Sequence of chain 1.C:
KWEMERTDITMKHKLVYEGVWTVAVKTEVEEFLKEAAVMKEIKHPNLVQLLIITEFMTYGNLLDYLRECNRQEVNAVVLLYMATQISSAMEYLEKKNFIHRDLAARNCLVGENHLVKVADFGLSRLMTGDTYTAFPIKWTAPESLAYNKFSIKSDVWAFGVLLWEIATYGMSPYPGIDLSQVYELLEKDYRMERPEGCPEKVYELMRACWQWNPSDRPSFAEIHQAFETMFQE

This small molecule binds to this protein.
Small molecule (SMILES): Cc1nc(Nc2ncc(C(=O)Nc3c(C)cccc3Cl)s2)cc(N2CCN(CCO)CC2)n1

Binding-site contacts:
Ligand atom C1 contacts residue LEU142 of chain 1.C at 3.9 Å (hydrophobic).
Ligand atom C10 contacts residue LYS43 of chain 1.C at 3.6 Å.
Ligand atom C10 contacts residue ALA41 of chain 1.C at 3.8 Å (hydrophobic).
Ligand atom C11 contacts residue GLY93 of chain 1.C at 3.8 Å.
Ligand atom N contacts residue PHE89 of chain 1.C at 3.8 Å.
Ligand atom N1 contacts residue PHE89 of chain 1.C at 3.9 Å.
Ligand atom C18 contacts residue THR91 of chain 1.C at 3.2 Å.
Ligand atom CL contacts residue ALA152 of chain 1.C at 3.5 Å.
Ligand atom C11 contacts residue MET90 of chain 1.C at 3.6 Å (hydrophobic).
Ligand atom C19 contacts residue THR91 of chain 1.C at 3.1 Å.
Ligand atom C1 contacts residue ALA41 of chain 1.C at 3.2 Å (hydrophobic).
Ligand atom C12 contacts residue PHE89 of chain 1.C at 3.7 Å (hydrophobic).
Ligand atom C2 contacts residue ALA41 of chain 1.C at 3.5 Å (hydrophobic).
Ligand atom N2 contacts residue THR87 of chain 1.C at 3.1 Å (h-bond).
Ligand atom CL contacts residue VAL71 of chain 1.C at 3.6 Å.
Ligand atom C5 contacts residue ASP153 of chain 1.C at 3.9 Å.
Ligand atom C15 contacts residue LEU20 of chain 1.C at 3.6 Å (hydrophobic).
Ligand atom C12 contacts residue MET90 of chain 1.C at 3.4 Å (hydrophobic).
Ligand atom C13 contacts residue GLY93 of chain 1.C at 3.7 Å.
Ligand atom C1 contacts residue GLU88 of chain 1.C at 3.7 Å.
Ligand atom C6 contacts residue ASP153 of chain 1.C at 3.4 Å.
Ligand atom N2 contacts residue ALA41 of chain 1.C at 3.9 Å.
Ligand atom C6 contacts residue MET62 of chain 1.C at 3.3 Å (hydrophobic).
Ligand atom C8 contacts residue MET62 of chain 1.C at 3.8 Å (hydrophobic).
Ligand atom C8 contacts residue THR87 of chain 1.C at 3.5 Å.
Ligand atom N1 contacts residue MET90 of chain 1.C at 3.2 Å (h-bond).
Ligand atom C4 contacts residue THR87 of chain 1.C at 3.5 Å.
Ligand atom C7 contacts residue MET62 of chain 1.C at 3.0 Å (hydrophobic).
Ligand atom C9 contacts residue THR87 of chain 1.C at 3.3 Å.
Ligand atom C10 contacts residue VAL42 of chain 1.C at 3.9 Å (hydrophobic).
Ligand atom CL contacts residue ASP153 of chain 1.C at 3.6 Å.
Ligand atom C7 contacts residue PHE154 of chain 1.C at 3.8 Å (hydrophobic).
Ligand atom N contacts residue MET90 of chain 1.C at 3.0 Å (h-bond).
Ligand atom N4 contacts residue LEU142 of chain 1.C at 3.8 Å.
Ligand atom N1 contacts residue GLU88 of chain 1.C at 3.9 Å.
Ligand atom C2 contacts residue LEU142 of chain 1.C at 3.7 Å (hydrophobic).
Ligand atom C12 contacts residue GLY93 of chain 1.C at 3.6 Å.
Ligand atom C10 contacts residue THR87 of chain 1.C at 3.6 Å.
Ligand atom C6 contacts residue PHE154 of chain 1.C at 3.6 Å (hydrophobic).
Ligand atom N1 contacts residue ALA41 of chain 1.C at 3.6 Å.